The protein below binds the small molecule below.
Small molecule (SMILES): CC(=O)N[C@@H]1[C@@H](O)[C@H](O)[C@@H](CO)O[C@H]1O

Binding-site contacts:
Ligand atom O4 contacts residue ASN23 of chain 1.A at 4.5 Å.
Ligand atom C8 contacts residue LYS22 of chain 1.A at 4.4 Å.
Ligand atom C1 contacts residue ASN23 of chain 1.A at 1.5 Å.
Ligand atom C7 contacts residue ASN23 of chain 1.A at 3.2 Å.
Ligand atom O7 contacts residue ASN23 of chain 1.A at 3.4 Å (h-bond).
Ligand atom O7 contacts residue LYS22 of chain 1.A at 3.4 Å.
Ligand atom C7 contacts residue LYS22 of chain 1.A at 4.3 Å.
Ligand atom O5 contacts residue ASN23 of chain 1.A at 2.5 Å (h-bond).
Ligand atom C3 contacts residue ASN23 of chain 1.A at 3.8 Å.
Ligand atom C8 contacts residue ASN23 of chain 1.A at 4.3 Å.
Ligand atom C2 contacts residue ASN23 of chain 1.A at 2.5 Å.
Ligand atom N2 contacts residue ASN23 of chain 1.A at 2.8 Å (h-bond).
Ligand atom C5 contacts residue ASN23 of chain 1.A at 3.8 Å.
Ligand atom C4 contacts residue ASN23 of chain 1.A at 4.2 Å.

Sequence of chain 1.A:
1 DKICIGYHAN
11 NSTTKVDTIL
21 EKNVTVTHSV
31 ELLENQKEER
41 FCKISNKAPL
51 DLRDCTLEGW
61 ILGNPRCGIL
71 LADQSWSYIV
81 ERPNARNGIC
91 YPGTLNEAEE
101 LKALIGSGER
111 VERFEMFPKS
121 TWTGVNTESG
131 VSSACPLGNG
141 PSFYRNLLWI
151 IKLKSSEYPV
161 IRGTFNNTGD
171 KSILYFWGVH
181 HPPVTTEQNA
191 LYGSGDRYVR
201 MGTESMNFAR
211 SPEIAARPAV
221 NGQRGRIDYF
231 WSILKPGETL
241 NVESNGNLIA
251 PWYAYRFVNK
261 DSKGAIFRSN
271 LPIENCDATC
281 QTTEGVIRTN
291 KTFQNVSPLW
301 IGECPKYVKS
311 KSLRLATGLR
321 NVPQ